Binding-site contacts:
Ligand atom C14 contacts residue GLU44 of chain 1.A at 3.2 Å.
Ligand atom C12 contacts residue LEU78 of chain 1.A at 3.4 Å (hydrophobic).
Ligand atom C11 contacts residue LEU78 of chain 1.A at 3.9 Å (hydrophobic).
Ligand atom C9 contacts residue LEU114 of chain 1.A at 3.9 Å (hydrophobic).
Ligand atom C11 contacts residue TYR95 of chain 1.A at 3.7 Å (hydrophobic).
Ligand atom F18 contacts residue TYR95 of chain 1.A at 2.8 Å.
Ligand atom C3 contacts residue LEU37 of chain 1.A at 3.7 Å (hydrophobic).
Ligand atom C15 contacts residue ALA41 of chain 1.A at 3.7 Å (hydrophobic).
Ligand atom C9 contacts residue ALA200 of chain 1.A at 3.9 Å (hydrophobic).
Ligand atom C6 contacts residue PHE204 of chain 1.A at 3.8 Å (hydrophobic).
Ligand atom C6 contacts residue TYR95 of chain 1.A at 3.6 Å (hydrophobic).
Ligand atom C7 contacts residue ASN115 of chain 1.A at 3.8 Å.
Ligand atom F18 contacts residue ASN115 of chain 1.A at 3.1 Å.
Ligand atom O1 contacts residue LEU111 of chain 1.A at 4.0 Å.
Ligand atom C13 contacts residue TYR95 of chain 1.A at 3.9 Å (hydrophobic).
Ligand atom C8 contacts residue ILE118 of chain 1.A at 3.8 Å (hydrophobic).
Ligand atom C9 contacts residue PHE204 of chain 1.A at 3.8 Å (hydrophobic).
Ligand atom O1 contacts residue ASN115 of chain 1.A at 2.7 Å (h-bond).
Ligand atom C8 contacts residue ASN115 of chain 1.A at 3.6 Å.
Ligand atom C10 contacts residue PHE204 of chain 1.A at 3.5 Å (hydrophobic).
Ligand atom C13 contacts residue GLU44 of chain 1.A at 3.2 Å.
Ligand atom C14 contacts residue ALA41 of chain 1.A at 4.0 Å (hydrophobic).
Ligand atom O1 contacts residue TYR95 of chain 1.A at 3.4 Å (h-bond).
Ligand atom C15 contacts residue LEU37 of chain 1.A at 3.4 Å (hydrophobic).
Ligand atom C8 contacts residue TYR95 of chain 1.A at 3.3 Å (hydrophobic).
Ligand atom C5 contacts residue MET75 of chain 1.A at 3.5 Å (hydrophobic).
Ligand atom O2 contacts residue ARG85 of chain 1.A at 3.0 Å (salt-bridge).
Ligand atom C8 contacts residue PHE204 of chain 1.A at 4.0 Å (hydrophobic).
Ligand atom O1 contacts residue LEU114 of chain 1.A at 3.4 Å.
Ligand atom C1 contacts residue PHE204 of chain 1.A at 3.6 Å (hydrophobic).
Ligand atom C14 contacts residue LEU40 of chain 1.A at 3.8 Å (hydrophobic).
Ligand atom O2 contacts residue GLU44 of chain 1.A at 2.5 Å (salt-bridge).
Ligand atom F18 contacts residue LEU37 of chain 1.A at 3.9 Å.
Ligand atom O2 contacts residue LEU78 of chain 1.A at 3.7 Å.
Ligand atom C7 contacts residue TYR95 of chain 1.A at 3.0 Å (hydrophobic).
Ligand atom O1 contacts residue ILE118 of chain 1.A at 3.6 Å.
Ligand atom C9 contacts residue ILE118 of chain 1.A at 3.8 Å (hydrophobic).
Ligand atom C12 contacts residue TYR95 of chain 1.A at 3.8 Å (hydrophobic).
Ligand atom C3 contacts residue PHE204 of chain 1.A at 3.7 Å (hydrophobic).
Ligand atom F18 contacts residue LEU111 of chain 1.A at 3.5 Å.

This small molecule binds to this protein.
Small molecule (SMILES): CC(C)(c1ccc(O)cc1)c1ccc(O)c(F)c1

Sequence of chain 1.A:
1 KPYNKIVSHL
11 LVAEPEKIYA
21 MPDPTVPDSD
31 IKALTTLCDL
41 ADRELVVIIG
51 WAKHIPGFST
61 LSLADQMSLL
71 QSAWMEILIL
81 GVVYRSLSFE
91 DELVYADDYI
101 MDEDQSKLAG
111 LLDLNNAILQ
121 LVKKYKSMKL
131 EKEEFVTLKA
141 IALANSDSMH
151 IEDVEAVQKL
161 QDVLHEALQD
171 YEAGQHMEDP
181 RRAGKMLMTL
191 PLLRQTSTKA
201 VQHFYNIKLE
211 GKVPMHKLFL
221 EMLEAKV